Sequence of chain 1.M:
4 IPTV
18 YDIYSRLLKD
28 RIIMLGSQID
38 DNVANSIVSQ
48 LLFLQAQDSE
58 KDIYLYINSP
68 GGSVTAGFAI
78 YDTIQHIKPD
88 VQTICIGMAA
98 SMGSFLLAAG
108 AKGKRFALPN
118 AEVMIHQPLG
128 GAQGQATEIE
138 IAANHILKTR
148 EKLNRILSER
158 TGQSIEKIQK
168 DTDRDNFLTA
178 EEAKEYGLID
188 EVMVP

Binding-site contacts:
Ligand atom CAG contacts residue ALA53 of chain 1.M at 3.6 Å (hydrophobic).
Ligand atom CBI contacts residue ILE29 of chain 1.L at 3.9 Å (hydrophobic).
Ligand atom CAD contacts residue LEU49 of chain 1.M at 3.9 Å (hydrophobic).
Ligand atom CAD contacts residue LEU24 of chain 1.L at 3.6 Å (hydrophobic).
Ligand atom CAA contacts residue ALA53 of chain 1.M at 3.4 Å (hydrophobic).
Ligand atom O contacts residue MET190 of chain 1.L at 3.9 Å.
Ligand atom CAB contacts residue ARG23 of chain 1.L at 3.6 Å.
Ligand atom N contacts residue TYR61 of chain 1.L at 4.0 Å.
Ligand atom CAD contacts residue PHE50 of chain 1.M at 3.8 Å (hydrophobic).
Ligand atom CBE contacts residue ILE29 of chain 1.L at 3.8 Å (hydrophobic).
Ligand atom CAV contacts residue LEU49 of chain 1.M at 3.8 Å (hydrophobic).
Ligand atom CBI contacts residue TYR61 of chain 1.L at 3.9 Å (hydrophobic).
Ligand atom CAA contacts residue ASP27 of chain 1.L at 3.6 Å.
Ligand atom CAC contacts residue PHE50 of chain 1.M at 3.9 Å (hydrophobic).
Ligand atom CAT contacts residue ILE93 of chain 1.L at 3.4 Å (hydrophobic).
Ligand atom CAW contacts residue TYR63 of chain 1.L at 3.8 Å (hydrophobic).
Ligand atom CBL contacts residue TYR61 of chain 1.L at 3.7 Å (hydrophobic).
Ligand atom CAV contacts residue ILE93 of chain 1.L at 3.9 Å (hydrophobic).
Ligand atom CAV contacts residue TYR63 of chain 1.L at 3.9 Å (hydrophobic).
Ligand atom CAX contacts residue ILE29 of chain 1.L at 3.9 Å (hydrophobic).
Ligand atom CAR contacts residue HIS83 of chain 1.M at 3.6 Å.
Ligand atom CAV contacts residue VAL45 of chain 1.M at 4.0 Å (hydrophobic).
Ligand atom CAC contacts residue LEU24 of chain 1.L at 3.6 Å (hydrophobic).
Ligand atom CAS contacts residue HIS83 of chain 1.M at 4.0 Å.
Ligand atom CAS contacts residue ILE93 of chain 1.L at 3.9 Å (hydrophobic).
Ligand atom CAU contacts residue ILE93 of chain 1.L at 3.6 Å (hydrophobic).
Ligand atom CAZ contacts residue ILE91 of chain 1.L at 3.5 Å (hydrophobic).
Ligand atom CAW contacts residue MET31 of chain 1.L at 4.0 Å (hydrophobic).
Ligand atom C contacts residue TYR61 of chain 1.L at 3.8 Å (hydrophobic).
Ligand atom NBN contacts residue ILE29 of chain 1.L at 3.6 Å.
Ligand atom OBD contacts residue LEU49 of chain 1.M at 3.4 Å.
Ligand atom NBH contacts residue TYR61 of chain 1.L at 3.8 Å.
Ligand atom CBM contacts residue TYR61 of chain 1.L at 3.7 Å (hydrophobic).
Ligand atom CAE contacts residue ILE29 of chain 1.L at 3.7 Å (hydrophobic).
Ligand atom CAE contacts residue LEU49 of chain 1.M at 3.6 Å (hydrophobic).
Ligand atom CBM contacts residue ILE29 of chain 1.L at 3.9 Å (hydrophobic).
Ligand atom CAF contacts residue ALA53 of chain 1.M at 3.4 Å (hydrophobic).
Ligand atom CBK contacts residue TYR61 of chain 1.L at 3.5 Å (hydrophobic).
Ligand atom CAW contacts residue LEU49 of chain 1.M at 3.9 Å (hydrophobic).
Ligand atom OBA contacts residue TYR61 of chain 1.L at 3.1 Å (h-bond).

Sequence of chain 1.L:
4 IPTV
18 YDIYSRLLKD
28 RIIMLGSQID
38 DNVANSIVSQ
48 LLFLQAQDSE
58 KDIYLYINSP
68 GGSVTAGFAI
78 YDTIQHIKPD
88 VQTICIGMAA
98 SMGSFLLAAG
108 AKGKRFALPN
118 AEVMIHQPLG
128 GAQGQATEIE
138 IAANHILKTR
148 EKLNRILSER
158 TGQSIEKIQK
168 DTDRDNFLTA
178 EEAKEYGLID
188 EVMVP

The small molecule below binds the protein below.
Small molecule (SMILES): O=C1[C@H](Cc2ccc(O)cc2)N2C(=O)CCN(C(=O)NCc3ccccc3)[C@H]2CN1Cc1cccc2ccccc12